Sequence of chain 2.A:
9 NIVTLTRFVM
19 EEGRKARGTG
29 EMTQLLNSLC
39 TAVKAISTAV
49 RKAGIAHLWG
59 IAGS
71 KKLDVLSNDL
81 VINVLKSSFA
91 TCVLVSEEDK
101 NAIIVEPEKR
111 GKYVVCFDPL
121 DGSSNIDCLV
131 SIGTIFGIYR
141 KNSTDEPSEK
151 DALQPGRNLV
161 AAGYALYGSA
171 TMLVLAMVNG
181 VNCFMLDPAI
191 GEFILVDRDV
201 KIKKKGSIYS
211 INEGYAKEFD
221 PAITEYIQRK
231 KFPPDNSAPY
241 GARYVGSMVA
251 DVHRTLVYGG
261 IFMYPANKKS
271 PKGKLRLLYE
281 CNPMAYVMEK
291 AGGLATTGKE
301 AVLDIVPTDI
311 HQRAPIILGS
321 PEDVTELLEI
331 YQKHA

Sequence of chain 2.B:
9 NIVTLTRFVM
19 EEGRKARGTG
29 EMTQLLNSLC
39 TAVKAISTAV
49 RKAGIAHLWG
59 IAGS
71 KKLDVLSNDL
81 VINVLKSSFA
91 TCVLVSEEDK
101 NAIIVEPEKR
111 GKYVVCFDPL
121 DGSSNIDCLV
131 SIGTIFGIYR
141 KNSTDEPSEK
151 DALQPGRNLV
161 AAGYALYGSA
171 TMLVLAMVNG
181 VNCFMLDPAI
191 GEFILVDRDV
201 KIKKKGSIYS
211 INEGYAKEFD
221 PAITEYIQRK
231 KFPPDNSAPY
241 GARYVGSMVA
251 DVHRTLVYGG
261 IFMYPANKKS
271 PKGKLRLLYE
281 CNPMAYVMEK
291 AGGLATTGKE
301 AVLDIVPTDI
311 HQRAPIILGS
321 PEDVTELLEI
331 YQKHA

Binding-site contacts:
Ligand atom O6 contacts residue TYR264 of chain 2.A at 3.8 Å.
Ligand atom O3 contacts residue SER247 of chain 2.A at 3.7 Å.
Ligand atom O3 contacts residue ASP121 of chain 2.A at 2.4 Å (salt-bridge).
Ligand atom C6 contacts residue GLY246 of chain 2.A at 3.7 Å.
Ligand atom O1 contacts residue PO41 of chain 2.F at 2.6 Å (h-bond).
Ligand atom P contacts residue ARG243 of chain 2.B at 3.8 Å.
Ligand atom O3P contacts residue ASN212 of chain 2.A at 2.8 Å (h-bond).
Ligand atom C6 contacts residue TYR244 of chain 2.A at 3.3 Å (hydrophobic).
Ligand atom O1P contacts residue ARG243 of chain 2.B at 2.7 Å (salt-bridge).
Ligand atom P contacts residue TYR215 of chain 2.A at 3.7 Å.
Ligand atom O2 contacts residue PO41 of chain 2.F at 2.6 Å (h-bond).
Ligand atom O1 contacts residue ASP121 of chain 2.A at 3.1 Å (salt-bridge).
Ligand atom C4 contacts residue MET248 of chain 2.A at 3.5 Å (hydrophobic).
Ligand atom P contacts residue TYR244 of chain 2.A at 3.9 Å.
Ligand atom C6 contacts residue TYR264 of chain 2.A at 3.9 Å (hydrophobic).
Ligand atom O2P contacts residue TYR215 of chain 2.A at 2.7 Å (h-bond).
Ligand atom C3 contacts residue MET248 of chain 2.A at 3.6 Å (hydrophobic).
Ligand atom O2P contacts residue TYR264 of chain 2.A at 2.5 Å (h-bond).
Ligand atom O3P contacts residue TYR244 of chain 2.A at 2.6 Å (h-bond).
Ligand atom C4 contacts residue GLY246 of chain 2.A at 3.4 Å.
Ligand atom O2P contacts residue LYS274 of chain 2.A at 3.8 Å.
Ligand atom O3 contacts residue MET248 of chain 2.A at 2.8 Å (h-bond).
Ligand atom C1 contacts residue GLU280 of chain 2.A at 3.9 Å.
Ligand atom O6 contacts residue LYS274 of chain 2.A at 3.2 Å (salt-bridge).
Ligand atom O4 contacts residue MET248 of chain 2.A at 3.3 Å (h-bond).
Ligand atom O1 contacts residue GLU280 of chain 2.A at 2.6 Å (salt-bridge).
Ligand atom O1P contacts residue ASN212 of chain 2.A at 3.7 Å.
Ligand atom O3 contacts residue PO41 of chain 2.F at 3.7 Å.
Ligand atom C3 contacts residue ASP121 of chain 2.A at 3.5 Å.
Ligand atom P contacts residue ASN212 of chain 2.A at 3.6 Å.
Ligand atom O3 contacts residue GLY122 of chain 2.A at 3.6 Å (h-bond).
Ligand atom C2 contacts residue PO41 of chain 2.F at 3.2 Å.
Ligand atom O5 contacts residue LYS274 of chain 2.A at 3.1 Å (salt-bridge).
Ligand atom C5 contacts residue TYR264 of chain 2.A at 3.9 Å (hydrophobic).
Ligand atom O3P contacts residue TYR264 of chain 2.A at 3.7 Å.
Ligand atom O2 contacts residue GLY122 of chain 2.A at 3.6 Å.
Ligand atom P contacts residue TYR264 of chain 2.A at 3.7 Å.
Ligand atom C1 contacts residue PO41 of chain 2.F at 2.8 Å.
Ligand atom O3P contacts residue ARG243 of chain 2.B at 3.7 Å.
Ligand atom O1 contacts residue ZN1 of chain 2.D at 2.8 Å.

This protein binds this small molecule.
Small molecule (SMILES): O=P(O)(O)OC[C@H]1O[C@](O)(CO)[C@@H](O)[C@@H]1O